This small molecule binds to this protein.
Small molecule (SMILES): Cc1ccsc1CNC(C)(C)CO

Sequence of chain 1.B:
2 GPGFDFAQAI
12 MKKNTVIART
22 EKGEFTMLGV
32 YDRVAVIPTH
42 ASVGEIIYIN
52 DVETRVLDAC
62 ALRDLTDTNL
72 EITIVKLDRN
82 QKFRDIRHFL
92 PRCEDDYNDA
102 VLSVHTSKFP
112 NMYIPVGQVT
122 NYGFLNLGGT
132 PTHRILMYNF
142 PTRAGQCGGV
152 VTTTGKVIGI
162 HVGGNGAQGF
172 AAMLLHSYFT

Binding-site contacts:
Ligand atom C7 contacts residue GLU22 of chain 1.B at 3.2 Å.
Ligand atom C5 contacts residue GLU22 of chain 1.B at 3.9 Å.
Ligand atom N contacts residue GLU22 of chain 1.B at 3.2 Å (salt-bridge).
Ligand atom C contacts residue ILE47 of chain 1.B at 3.2 Å (hydrophobic).
Ligand atom C contacts residue TYR49 of chain 1.B at 4.2 Å (hydrophobic).
Ligand atom C6 contacts residue GLU22 of chain 1.B at 3.8 Å.
Ligand atom C1 contacts residue GLU22 of chain 1.B at 3.7 Å.
Ligand atom S contacts residue ARG20 of chain 1.B at 4.1 Å.
Ligand atom C1 contacts residue TYR49 of chain 1.B at 3.6 Å (hydrophobic).
Ligand atom C2 contacts residue TYR49 of chain 1.B at 3.3 Å (hydrophobic).
Ligand atom C contacts residue GLU22 of chain 1.B at 3.5 Å.
Ligand atom C contacts residue ILE48 of chain 1.B at 4.5 Å (hydrophobic).
Ligand atom S contacts residue GLU22 of chain 1.B at 4.1 Å.
Ligand atom C2 contacts residue ARG20 of chain 1.B at 3.6 Å.
Ligand atom C4 contacts residue TYR49 of chain 1.B at 4.0 Å (hydrophobic).
Ligand atom C4 contacts residue GLU22 of chain 1.B at 3.6 Å.
Ligand atom S contacts residue THR21 of chain 1.B at 4.2 Å.
Ligand atom C8 contacts residue GLU22 of chain 1.B at 4.2 Å.
Ligand atom C3 contacts residue THR21 of chain 1.B at 3.3 Å.
Ligand atom C1 contacts residue ILE47 of chain 1.B at 4.1 Å (hydrophobic).
Ligand atom C3 contacts residue ARG20 of chain 1.B at 3.7 Å.
Ligand atom S contacts residue TYR49 of chain 1.B at 4.0 Å.
Ligand atom C2 contacts residue THR21 of chain 1.B at 3.7 Å.
Ligand atom C2 contacts residue ILE47 of chain 1.B at 4.1 Å (hydrophobic).
Ligand atom C3 contacts residue TYR49 of chain 1.B at 3.5 Å (hydrophobic).
Ligand atom C3 contacts residue GLU22 of chain 1.B at 3.6 Å.
Ligand atom C2 contacts residue GLU22 of chain 1.B at 3.8 Å.